A small-molecule ligand and the protein it binds are described below.
Small molecule (SMILES): C[C@@H]1NC(=O)[C@H](C[C@@](C)(O)CO)NC(=O)[C@@H]2CC3=c4ccccc4=NC3SC[C@H](NC(=O)[C@@H]([C@H](C)O)NC1=O)C(=O)N1C[C@H](O)C[C@H]1C(=O)N[C@@H](C)C(=O)N2

Binding-site contacts:
Ligand atom CB contacts residue SER201 of chain 1.N at 4.2 Å.
Ligand atom CG2 contacts residue GLU207 of chain 1.N at 3.2 Å.
Ligand atom O contacts residue SER201 of chain 1.N at 3.0 Å (h-bond).
Ligand atom CB contacts residue GLN248 of chain 1.N at 4.0 Å.
Ligand atom C contacts residue GLN248 of chain 1.N at 4.0 Å.
Ligand atom CZ3 contacts residue SER201 of chain 1.N at 4.0 Å.
Ligand atom CE3 contacts residue SER201 of chain 1.N at 3.6 Å.
Ligand atom CD2 contacts residue SER201 of chain 1.N at 3.7 Å.
Ligand atom CB contacts residue SER201 of chain 1.N at 4.4 Å.
Ligand atom CA contacts residue SER201 of chain 1.N at 4.5 Å.
Ligand atom CB contacts residue PHE202 of chain 1.N at 3.9 Å (hydrophobic).
Ligand atom CB contacts residue GLU74 of chain 1.M at 3.2 Å.
Ligand atom N contacts residue SER201 of chain 1.N at 4.0 Å.
Ligand atom CB contacts residue TYR200 of chain 1.N at 4.5 Å (hydrophobic).
Ligand atom CG2 contacts residue SER201 of chain 1.N at 4.4 Å.
Ligand atom CA contacts residue SER201 of chain 1.N at 3.8 Å.
Ligand atom CG contacts residue GLY199 of chain 1.N at 3.9 Å.
Ligand atom O1 contacts residue GLY199 of chain 1.N at 3.3 Å (h-bond).
Ligand atom O contacts residue GLN248 of chain 1.N at 3.2 Å (h-bond).
Ligand atom N contacts residue GLN248 of chain 1.N at 4.3 Å.
Ligand atom C contacts residue SER201 of chain 1.N at 3.6 Å.
Ligand atom CB contacts residue TYR200 of chain 1.N at 4.1 Å (hydrophobic).
Ligand atom CB contacts residue GLU207 of chain 1.N at 3.7 Å.
Ligand atom CA contacts residue GLN248 of chain 1.N at 3.9 Å.
Ligand atom CD1 contacts residue GLY199 of chain 1.N at 3.5 Å.
Ligand atom CA contacts residue GLU74 of chain 1.M at 4.4 Å.
Ligand atom N contacts residue GLY199 of chain 1.N at 4.2 Å.
Ligand atom CB contacts residue HIC75 of chain 1.M at 4.1 Å.
Ligand atom CB contacts residue GLY199 of chain 1.N at 4.1 Å.
Ligand atom CE2 contacts residue SER201 of chain 1.N at 4.3 Å.
Ligand atom CG contacts residue SER201 of chain 1.N at 4.1 Å.

Sequence of chain 1.M:
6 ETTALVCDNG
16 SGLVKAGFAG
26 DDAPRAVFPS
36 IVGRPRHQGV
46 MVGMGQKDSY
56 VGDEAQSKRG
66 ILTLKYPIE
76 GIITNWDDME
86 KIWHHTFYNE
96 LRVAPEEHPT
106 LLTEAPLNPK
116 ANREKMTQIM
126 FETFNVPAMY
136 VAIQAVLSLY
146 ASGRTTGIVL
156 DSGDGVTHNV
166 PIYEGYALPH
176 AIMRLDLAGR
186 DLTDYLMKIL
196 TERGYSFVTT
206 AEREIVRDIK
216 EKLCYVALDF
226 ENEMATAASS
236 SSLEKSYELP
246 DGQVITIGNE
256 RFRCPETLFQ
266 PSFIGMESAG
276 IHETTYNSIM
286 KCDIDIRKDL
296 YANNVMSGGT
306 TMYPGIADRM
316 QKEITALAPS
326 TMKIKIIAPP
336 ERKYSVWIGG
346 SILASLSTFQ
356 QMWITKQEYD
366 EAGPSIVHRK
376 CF

Sequence of chain 1.N:
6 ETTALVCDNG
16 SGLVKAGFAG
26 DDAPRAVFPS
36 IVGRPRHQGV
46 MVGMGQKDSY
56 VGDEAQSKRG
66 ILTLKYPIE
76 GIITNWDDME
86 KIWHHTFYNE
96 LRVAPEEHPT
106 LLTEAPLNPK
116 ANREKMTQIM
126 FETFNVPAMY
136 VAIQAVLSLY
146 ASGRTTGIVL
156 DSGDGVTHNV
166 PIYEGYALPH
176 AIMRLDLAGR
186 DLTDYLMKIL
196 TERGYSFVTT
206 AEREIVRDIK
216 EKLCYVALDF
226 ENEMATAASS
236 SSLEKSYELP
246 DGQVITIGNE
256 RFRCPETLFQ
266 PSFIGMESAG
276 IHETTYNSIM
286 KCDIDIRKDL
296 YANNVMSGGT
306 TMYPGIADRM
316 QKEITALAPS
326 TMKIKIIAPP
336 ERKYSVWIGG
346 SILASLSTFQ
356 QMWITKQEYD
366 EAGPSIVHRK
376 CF